This small molecule binds to this protein.
Small molecule (SMILES): N[C@@H](Cc1c[nH]c2ccccc12)C(=O)O

Sequence of chain 3.G:
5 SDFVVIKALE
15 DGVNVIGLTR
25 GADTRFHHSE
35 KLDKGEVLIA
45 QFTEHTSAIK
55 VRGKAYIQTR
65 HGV

Sequence of chain 3.K:
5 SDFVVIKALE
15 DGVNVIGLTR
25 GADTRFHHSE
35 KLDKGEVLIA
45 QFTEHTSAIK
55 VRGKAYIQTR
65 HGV

Binding-site contacts:
Ligand atom CD1 contacts residue HIS31 of chain 3.K at 3.7 Å.
Ligand atom CG contacts residue THR23 of chain 3.G at 3.7 Å.
Ligand atom NE1 contacts residue HIS31 of chain 3.K at 3.3 Å.
Ligand atom C contacts residue GLY25 of chain 3.G at 3.2 Å.
Ligand atom OXT contacts residue GLY25 of chain 3.G at 3.8 Å.
Ligand atom CD2 contacts residue THR47 of chain 3.K at 3.8 Å.
Ligand atom CD2 contacts residue THR50 of chain 3.K at 3.8 Å.
Ligand atom CB contacts residue GLY25 of chain 3.G at 2.9 Å.
Ligand atom OXT contacts residue ARG24 of chain 3.G at 3.1 Å.
Ligand atom C contacts residue ARG24 of chain 3.G at 3.7 Å.
Ligand atom C contacts residue HIS49 of chain 3.K at 3.4 Å.
Ligand atom CD1 contacts residue THR23 of chain 3.G at 3.5 Å.
Ligand atom CB contacts residue THR23 of chain 3.G at 3.8 Å.
Ligand atom CD1 contacts residue GLY25 of chain 3.G at 3.0 Å.
Ligand atom O contacts residue ALA26 of chain 3.G at 3.9 Å.
Ligand atom CB contacts residue THR47 of chain 3.K at 3.6 Å.
Ligand atom CG contacts residue SER51 of chain 3.G at 3.5 Å.
Ligand atom CE3 contacts residue SER51 of chain 3.G at 3.4 Å.
Ligand atom NE1 contacts residue THR28 of chain 3.G at 2.7 Å (h-bond).
Ligand atom CB contacts residue ARG24 of chain 3.G at 3.4 Å.
Ligand atom OXT contacts residue HIS49 of chain 3.K at 3.9 Å.
Ligand atom OXT contacts residue GLU48 of chain 3.K at 3.5 Å (salt-bridge).
Ligand atom CG contacts residue GLY25 of chain 3.G at 3.6 Å.
Ligand atom N contacts residue HIS49 of chain 3.K at 2.9 Å.
Ligand atom OXT contacts residue THR47 of chain 3.K at 3.3 Å.
Ligand atom O contacts residue HIS49 of chain 3.K at 2.3 Å (h-bond).
Ligand atom CD2 contacts residue SER51 of chain 3.G at 3.5 Å.
Ligand atom CE3 contacts residue THR47 of chain 3.K at 3.4 Å.
Ligand atom O contacts residue GLY25 of chain 3.G at 2.9 Å.
Ligand atom N contacts residue GLY25 of chain 3.G at 3.5 Å (h-bond).
Ligand atom CD1 contacts residue THR28 of chain 3.G at 3.2 Å.
Ligand atom N contacts residue THR50 of chain 3.K at 2.9 Å (h-bond).
Ligand atom N contacts residue THR47 of chain 3.K at 2.8 Å (h-bond).
Ligand atom CZ3 contacts residue GLN45 of chain 3.K at 3.2 Å.
Ligand atom CB contacts residue SER51 of chain 3.G at 3.2 Å.
Ligand atom CE2 contacts residue THR28 of chain 3.G at 3.9 Å.
Ligand atom CE3 contacts residue GLN45 of chain 3.K at 3.5 Å.
Ligand atom CA contacts residue THR47 of chain 3.K at 2.6 Å.
Ligand atom CA contacts residue GLY25 of chain 3.G at 3.6 Å.
Ligand atom C contacts residue THR47 of chain 3.K at 3.5 Å.